Binding-site contacts:
Ligand atom OP1 contacts residue ARG15 of chain 4.A at 2.5 Å.
Ligand atom O5' contacts residue ARG15 of chain 4.A at 3.6 Å.
Ligand atom C2 contacts residue A2 of chain 4.B at 3.9 Å.
Ligand atom O2 contacts residue A2 of chain 4.B at 3.7 Å.
Ligand atom OP2 contacts residue ALA16 of chain 4.A at 4.1 Å.
Ligand atom N3 contacts residue A1 of chain 4.B at 2.7 Å (h-bond).
Ligand atom C5' contacts residue ARG19 of chain 4.A at 3.2 Å.
Ligand atom N3 contacts residue A3 of chain 4.B at 2.8 Å (h-bond).
Ligand atom OP1 contacts residue LYS18 of chain 4.A at 3.7 Å.
Ligand atom O4' contacts residue ARG19 of chain 4.A at 3.9 Å.
Ligand atom C3' contacts residue ARG19 of chain 4.A at 3.4 Å.
Ligand atom C4 contacts residue A1 of chain 4.B at 3.4 Å.
Ligand atom C2' contacts residue ARG19 of chain 4.A at 3.6 Å.
Ligand atom C3' contacts residue ARG15 of chain 4.A at 3.8 Å.
Ligand atom P contacts residue ARG15 of chain 4.A at 3.1 Å.
Ligand atom C4' contacts residue ARG19 of chain 4.A at 3.7 Å.
Ligand atom OP2 contacts residue ARG19 of chain 4.A at 2.1 Å (salt-bridge).
Ligand atom O5' contacts residue ARG19 of chain 4.A at 2.1 Å (salt-bridge).
Ligand atom C4' contacts residue ARG15 of chain 4.A at 3.3 Å.
Ligand atom OP1 contacts residue ARG19 of chain 4.A at 4.1 Å.
Ligand atom O2 contacts residue A1 of chain 4.B at 2.7 Å (h-bond).
Ligand atom OP1 contacts residue MET14 of chain 4.A at 3.8 Å.
Ligand atom O3' contacts residue ARG19 of chain 4.A at 3.6 Å (salt-bridge).
Ligand atom P contacts residue ARG19 of chain 4.A at 2.8 Å.
Ligand atom OP2 contacts residue ARG15 of chain 4.A at 2.5 Å.
Ligand atom C5' contacts residue ARG15 of chain 4.A at 2.5 Å.
Ligand atom C5 contacts residue ARG19 of chain 4.A at 2.9 Å.
Ligand atom C2 contacts residue A1 of chain 4.B at 3.1 Å.
Ligand atom C4 contacts residue A3 of chain 4.B at 3.6 Å.
Ligand atom O4 contacts residue A1 of chain 4.B at 3.0 Å (h-bond).
Ligand atom C1' contacts residue ARG19 of chain 4.A at 4.3 Å.
Ligand atom O2 contacts residue A3 of chain 4.B at 3.2 Å.
Ligand atom C4 contacts residue ARG19 of chain 4.A at 3.9 Å.
Ligand atom O4 contacts residue A3 of chain 4.B at 2.8 Å (h-bond).
Ligand atom N1 contacts residue A3 of chain 4.B at 4.3 Å.
Ligand atom N1 contacts residue ARG19 of chain 4.A at 3.9 Å.
Ligand atom N3 contacts residue A2 of chain 4.B at 3.7 Å.
Ligand atom C6 contacts residue ARG19 of chain 4.A at 2.7 Å.
Ligand atom C2 contacts residue A3 of chain 4.B at 3.5 Å.
Ligand atom O3' contacts residue ARG15 of chain 4.A at 3.1 Å (salt-bridge).

Sequence of chain 4.A:
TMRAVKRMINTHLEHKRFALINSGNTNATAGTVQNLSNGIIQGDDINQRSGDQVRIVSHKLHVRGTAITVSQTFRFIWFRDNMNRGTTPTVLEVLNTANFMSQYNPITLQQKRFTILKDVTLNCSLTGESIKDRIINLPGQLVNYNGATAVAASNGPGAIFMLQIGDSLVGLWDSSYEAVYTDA

This small molecule binds to this protein.
Small molecule (SMILES): O=c1ccn([C@@H]2O[C@H](CO[P](=O)(O)O[C@H]3[C@@H](O)[C@H](n4ccc(=O)[nH]c4=O)O[C@@H]3CO[P](=O)(O)O[C@H]3[C@@H](O)[C@H](n4ccc(=O)[nH]c4=O)O[C@@H]3CO[P](=O)(O)O[C@H]3[C@@H](O)[C@H](n4ccc(=O)[nH]c4=O)O[C@@H]3COP(=O)=O)[C@@H](O)[C@H]2O)c(=O)[nH]1